Binding-site contacts:
Ligand atom O6 contacts residue ASN318 of chain 32.E at 3.3 Å.
Ligand atom O6 contacts residue SER284 of chain 32.E at 2.9 Å (h-bond).
Ligand atom O5 contacts residue SER284 of chain 32.E at 4.4 Å.
Ligand atom C5 contacts residue SER284 of chain 32.E at 4.5 Å.
Ligand atom C6 contacts residue SER284 of chain 32.E at 3.2 Å.
Ligand atom C6 contacts residue ASN318 of chain 32.E at 3.3 Å.
Ligand atom O4 contacts residue ASN318 of chain 32.E at 4.4 Å.

A small-molecule ligand and the protein it binds are described below.
Small molecule (SMILES): CC(=O)N[C@@H]1[C@@H](O)[C@H](O)[C@@H](CO)O[C@H]1O

Sequence of chain 32.E:
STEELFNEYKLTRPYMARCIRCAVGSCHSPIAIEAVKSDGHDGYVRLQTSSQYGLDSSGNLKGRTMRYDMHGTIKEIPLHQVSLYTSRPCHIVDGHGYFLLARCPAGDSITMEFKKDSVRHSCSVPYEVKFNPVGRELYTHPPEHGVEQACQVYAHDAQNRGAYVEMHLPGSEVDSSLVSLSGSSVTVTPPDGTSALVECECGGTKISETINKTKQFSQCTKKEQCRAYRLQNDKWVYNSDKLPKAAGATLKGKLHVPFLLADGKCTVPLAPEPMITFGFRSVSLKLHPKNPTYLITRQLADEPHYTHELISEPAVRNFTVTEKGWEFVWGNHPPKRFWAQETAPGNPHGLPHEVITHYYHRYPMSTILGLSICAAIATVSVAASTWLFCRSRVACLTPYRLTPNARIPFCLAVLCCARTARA